Sequence of chain 1.A:
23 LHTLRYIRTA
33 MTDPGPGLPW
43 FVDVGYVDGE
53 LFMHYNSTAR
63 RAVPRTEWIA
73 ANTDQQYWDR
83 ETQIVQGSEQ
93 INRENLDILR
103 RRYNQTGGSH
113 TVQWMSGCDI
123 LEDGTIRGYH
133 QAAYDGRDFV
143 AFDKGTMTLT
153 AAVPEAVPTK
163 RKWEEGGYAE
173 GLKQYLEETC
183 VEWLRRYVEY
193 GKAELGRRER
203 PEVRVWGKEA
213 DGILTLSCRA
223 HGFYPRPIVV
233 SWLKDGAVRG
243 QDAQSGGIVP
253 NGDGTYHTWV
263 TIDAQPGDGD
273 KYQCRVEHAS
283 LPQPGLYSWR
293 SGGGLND

Binding-site contacts:
Ligand atom O contacts residue TRP165 of chain 1.A at 3.0 Å (h-bond).
Ligand atom OD1 contacts residue ARG30 of chain 1.A at 2.8 Å (salt-bridge).
Ligand atom OD2 contacts residue ARG30 of chain 1.A at 2.8 Å (salt-bridge).
Ligand atom N contacts residue ASN97 of chain 1.A at 3.0 Å (h-bond).
Ligand atom OXT contacts residue ASN97 of chain 1.A at 3.5 Å (h-bond).
Ligand atom O contacts residue THR161 of chain 1.A at 2.7 Å (h-bond).
Ligand atom NH1 contacts residue GLU96 of chain 1.A at 2.9 Å (salt-bridge).
Ligand atom N contacts residue TYR177 of chain 1.A at 3.4 Å (h-bond).
Ligand atom O contacts residue ARG104 of chain 1.A at 2.8 Å (salt-bridge).
Ligand atom O contacts residue TYR177 of chain 1.A at 2.7 Å (h-bond).
Ligand atom OE2 contacts residue ARG30 of chain 1.A at 3.0 Å (salt-bridge).
Ligand atom OE2 contacts residue ASP45 of chain 1.A at 3.2 Å (salt-bridge).
Ligand atom OD2 contacts residue SER90 of chain 1.A at 2.8 Å (h-bond).
Ligand atom CB contacts residue ASN97 of chain 1.A at 3.4 Å.
Ligand atom O contacts residue TRP165 of chain 1.A at 3.2 Å.
Ligand atom CB contacts residue TRP185 of chain 1.A at 3.5 Å (hydrophobic).
Ligand atom OE1 contacts residue ASP45 of chain 1.A at 3.0 Å (salt-bridge).
Ligand atom CD contacts residue ASP45 of chain 1.A at 3.5 Å.
Ligand atom OE1 contacts residue VAL87 of chain 1.A at 3.4 Å.
Ligand atom CD1 contacts residue TRP185 of chain 1.A at 3.5 Å (hydrophobic).
Ligand atom OD2 contacts residue ASN94 of chain 1.A at 3.0 Å (h-bond).
Ligand atom CZ contacts residue ARG82 of chain 1.A at 3.4 Å.
Ligand atom NH2 contacts residue ILE93 of chain 1.A at 3.5 Å.
Ligand atom CE1 contacts residue TYR170 of chain 1.A at 3.2 Å (hydrophobic).
Ligand atom CE1 contacts residue LEU174 of chain 1.A at 3.5 Å (hydrophobic).
Ligand atom CZ contacts residue GLU96 of chain 1.A at 3.5 Å.
Ligand atom OH contacts residue ARG82 of chain 1.A at 3.2 Å (salt-bridge).
Ligand atom O contacts residue ARG82 of chain 1.A at 2.9 Å (salt-bridge).
Ligand atom O contacts residue HIS132 of chain 1.A at 2.8 Å (h-bond).
Ligand atom OE1 contacts residue TYR28 of chain 1.A at 3.3 Å.
Ligand atom N contacts residue TYR28 of chain 1.A at 2.8 Å (h-bond).
Ligand atom O contacts residue ASN97 of chain 1.A at 2.8 Å (h-bond).
Ligand atom NH2 contacts residue GLU96 of chain 1.A at 3.1 Å (salt-bridge).
Ligand atom N contacts residue GLU83 of chain 1.A at 3.1 Å (salt-bridge).
Ligand atom CB contacts residue GLU83 of chain 1.A at 3.5 Å.
Ligand atom CB contacts residue SER90 of chain 1.A at 3.5 Å.
Ligand atom O contacts residue TRP116 of chain 1.A at 3.3 Å.
Ligand atom CG contacts residue ARG30 of chain 1.A at 3.5 Å.
Ligand atom N contacts residue TYR189 of chain 1.A at 2.8 Å (h-bond).
Ligand atom OXT contacts residue LYS164 of chain 1.A at 3.2 Å (salt-bridge).

This small molecule binds to this protein.
Small molecule (SMILES): CC(C)C[C@H](NC(=O)[C@H](CCCN=C(N)N)NC(=O)[C@H](CC(=O)O)NC(=O)[C@H](Cc1ccccc1)NC(=O)[C@H](CCCCN)NC(=O)[C@H](CCC(=O)O)NC(=O)[C@H](CC(=O)O)NC(=O)[C@H](CC(C)C)NC(=O)[C@H](CCC(=O)O)NC(=O)[C@@H](N)Cc1ccc(O)cc1)C(=O)O